This protein binds this small molecule.
Small molecule (SMILES): C[C@@]1(c2cccc(NC(=O)c3ccc(Br)cn3)c2)COCC(N)=N1

Binding-site contacts:
Ligand atom C25 contacts residue ASP36 of chain 1.A at 3.6 Å.
Ligand atom C27 contacts residue GLY234 of chain 1.A at 3.7 Å.
Ligand atom C9 contacts residue GLY15 of chain 1.A at 3.5 Å.
Ligand atom C3 contacts residue SER233 of chain 1.A at 3.3 Å.
Ligand atom N5 contacts residue GLY234 of chain 1.A at 3.2 Å (h-bond).
Ligand atom C9 contacts residue GLY17 of chain 1.A at 3.2 Å.
Ligand atom N35 contacts residue GLY234 of chain 1.A at 3.6 Å.
Ligand atom C2 contacts residue GLY17 of chain 1.A at 3.5 Å.
Ligand atom O12 contacts residue ILE114 of chain 1.A at 3.4 Å.
Ligand atom C27 contacts residue ASP232 of chain 1.A at 3.8 Å.
Ligand atom C15 contacts residue LEU34 of chain 1.A at 3.7 Å (hydrophobic).
Ligand atom C9 contacts residue GLN16 of chain 1.A at 3.5 Å.
Ligand atom N35 contacts residue GLY38 of chain 1.A at 3.7 Å.
Ligand atom N35 contacts residue ASP36 of chain 1.A at 2.9 Å (salt-bridge).
Ligand atom C2 contacts residue THR236 of chain 1.A at 3.4 Å.
Ligand atom C3 contacts residue THR235 of chain 1.A at 3.9 Å.
Ligand atom C3 contacts residue GLY234 of chain 1.A at 3.7 Å.
Ligand atom C9 contacts residue THR236 of chain 1.A at 3.1 Å.
Ligand atom C7 contacts residue GLN16 of chain 1.A at 3.5 Å.
Ligand atom C19 contacts residue ILE122 of chain 1.A at 3.5 Å (hydrophobic).
Ligand atom C32 contacts residue TYR75 of chain 1.A at 3.8 Å (hydrophobic).
Ligand atom C38 contacts residue ASP36 of chain 1.A at 3.5 Å.
Ligand atom C3 contacts residue GLY17 of chain 1.A at 3.9 Å.
Ligand atom BR1 contacts residue ALA339 of chain 1.A at 3.5 Å.
Ligand atom O12 contacts residue TRP119 of chain 1.A at 3.8 Å.
Ligand atom C21 contacts residue ILE122 of chain 1.A at 3.5 Å (hydrophobic).
Ligand atom N13 contacts residue GLY234 of chain 1.A at 3.1 Å (h-bond).
Ligand atom N13 contacts residue LEU34 of chain 1.A at 3.5 Å.
Ligand atom C15 contacts residue GLY234 of chain 1.A at 3.7 Å.
Ligand atom C38 contacts residue TYR75 of chain 1.A at 3.5 Å (hydrophobic).
Ligand atom C19 contacts residue PHE112 of chain 1.A at 3.7 Å (hydrophobic).
Ligand atom C7 contacts residue GLY15 of chain 1.A at 3.8 Å.
Ligand atom N26 contacts residue ASP36 of chain 1.A at 2.7 Å (salt-bridge).
Ligand atom C27 contacts residue ASP36 of chain 1.A at 3.5 Å.
Ligand atom C16 contacts residue GLY234 of chain 1.A at 3.3 Å.
Ligand atom BR1 contacts residue THR236 of chain 1.A at 3.6 Å.
Ligand atom C7 contacts residue GLY17 of chain 1.A at 3.7 Å.
Ligand atom N35 contacts residue ASP232 of chain 1.A at 2.8 Å (salt-bridge).
Ligand atom C21 contacts residue PHE112 of chain 1.A at 3.6 Å (hydrophobic).
Ligand atom C7 contacts residue THR236 of chain 1.A at 3.9 Å.

Sequence of chain 1.A:
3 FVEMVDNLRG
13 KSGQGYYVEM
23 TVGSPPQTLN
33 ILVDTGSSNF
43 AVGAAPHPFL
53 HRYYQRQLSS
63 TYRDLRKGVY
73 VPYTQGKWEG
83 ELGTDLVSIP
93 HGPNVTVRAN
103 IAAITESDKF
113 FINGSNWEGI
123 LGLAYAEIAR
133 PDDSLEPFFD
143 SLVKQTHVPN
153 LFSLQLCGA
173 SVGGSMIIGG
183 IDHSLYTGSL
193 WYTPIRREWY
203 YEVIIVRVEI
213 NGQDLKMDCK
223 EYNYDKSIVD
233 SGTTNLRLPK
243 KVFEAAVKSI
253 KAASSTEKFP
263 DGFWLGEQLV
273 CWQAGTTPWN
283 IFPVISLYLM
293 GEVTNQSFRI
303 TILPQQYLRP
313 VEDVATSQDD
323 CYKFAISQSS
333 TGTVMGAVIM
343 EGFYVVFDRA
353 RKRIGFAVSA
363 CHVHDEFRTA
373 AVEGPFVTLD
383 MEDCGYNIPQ